A small-molecule ligand and the protein it binds are described below.
Small molecule (SMILES): OC[C@H]1O[C@@H](O)[C@H](O)[C@@H](O)[C@H]1O

Sequence of chain 1.F:
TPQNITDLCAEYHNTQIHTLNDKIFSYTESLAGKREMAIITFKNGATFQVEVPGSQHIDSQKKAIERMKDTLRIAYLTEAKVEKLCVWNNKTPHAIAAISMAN

Binding-site contacts:
Ligand atom O3 contacts residue ASN90 of chain 1.F at 2.8 Å (h-bond).
Ligand atom C4 contacts residue GLU51 of chain 1.F at 3.3 Å.
Ligand atom C5 contacts residue GLN56 of chain 1.F at 4.3 Å.
Ligand atom O4 contacts residue GLN56 of chain 1.F at 3.5 Å.
Ligand atom C4 contacts residue TRP88 of chain 1.F at 3.6 Å (hydrophobic).
Ligand atom C6 contacts residue GLN61 of chain 1.F at 4.1 Å.
Ligand atom O6 contacts residue GLN56 of chain 1.F at 3.5 Å (h-bond).
Ligand atom O3 contacts residue GLU51 of chain 1.F at 4.2 Å.
Ligand atom C3 contacts residue GLU51 of chain 1.F at 4.4 Å.
Ligand atom O5 contacts residue GLN56 of chain 1.F at 3.5 Å (h-bond).
Ligand atom O6 contacts residue GLN61 of chain 1.F at 3.1 Å (h-bond).
Ligand atom C5 contacts residue TRP88 of chain 1.F at 3.7 Å (hydrophobic).
Ligand atom O3 contacts residue LYS91 of chain 1.F at 2.9 Å (salt-bridge).
Ligand atom O4 contacts residue GLU51 of chain 1.F at 2.6 Å (salt-bridge).
Ligand atom O6 contacts residue HIS57 of chain 1.F at 3.8 Å.
Ligand atom C4 contacts residue LYS91 of chain 1.F at 3.9 Å.
Ligand atom O1 contacts residue GLN56 of chain 1.F at 4.4 Å.
Ligand atom C2 contacts residue ASN90 of chain 1.F at 4.1 Å.
Ligand atom C6 contacts residue TRP88 of chain 1.F at 3.9 Å (hydrophobic).
Ligand atom O3 contacts residue TRP88 of chain 1.F at 3.8 Å.
Ligand atom C6 contacts residue HIS57 of chain 1.F at 3.7 Å.
Ligand atom C3 contacts residue TRP88 of chain 1.F at 3.6 Å (hydrophobic).
Ligand atom O2 contacts residue ASN90 of chain 1.F at 3.0 Å (h-bond).
Ligand atom C2 contacts residue LYS91 of chain 1.F at 4.0 Å.
Ligand atom O6 contacts residue TRP88 of chain 1.F at 3.9 Å.
Ligand atom C6 contacts residue GLU51 of chain 1.F at 4.1 Å.
Ligand atom C5 contacts residue GLU51 of chain 1.F at 4.3 Å.
Ligand atom C6 contacts residue GLN56 of chain 1.F at 3.8 Å.
Ligand atom C3 contacts residue ASN90 of chain 1.F at 3.8 Å.
Ligand atom C3 contacts residue LYS91 of chain 1.F at 3.7 Å.
Ligand atom O4 contacts residue LYS91 of chain 1.F at 2.9 Å (salt-bridge).